A protein and the small-molecule ligand that binds it are described below.
Small molecule (SMILES): C[C@H](NC(=O)C(C)(F)F)[C@H](Oc1ccc(C#N)cc1Br)c1cnc(C2CC2)nc1

Sequence of chain 1.A:
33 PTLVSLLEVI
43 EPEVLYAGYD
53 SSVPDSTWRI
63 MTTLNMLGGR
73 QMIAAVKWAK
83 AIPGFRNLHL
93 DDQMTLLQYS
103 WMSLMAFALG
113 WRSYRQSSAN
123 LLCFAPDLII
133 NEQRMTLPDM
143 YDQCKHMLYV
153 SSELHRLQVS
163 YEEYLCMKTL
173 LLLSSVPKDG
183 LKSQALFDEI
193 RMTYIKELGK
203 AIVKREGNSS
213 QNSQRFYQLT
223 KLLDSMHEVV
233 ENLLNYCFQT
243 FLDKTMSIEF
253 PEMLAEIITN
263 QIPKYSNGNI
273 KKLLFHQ

Binding-site contacts:
Ligand atom C13 contacts residue MET142 of chain 1.A at 3.7 Å (hydrophobic).
Ligand atom C17 contacts residue LEU66 of chain 1.A at 3.1 Å (hydrophobic).
Ligand atom C23 contacts residue ARG114 of chain 1.A at 3.8 Å.
Ligand atom C14 contacts residue MET142 of chain 1.A at 3.8 Å (hydrophobic).
Ligand atom C19 contacts residue PHE126 of chain 1.A at 3.7 Å (hydrophobic).
Ligand atom F31 contacts residue CYS239 of chain 1.A at 3.4 Å.
Ligand atom C29 contacts residue MET63 of chain 1.A at 3.8 Å (hydrophobic).
Ligand atom O27 contacts residue GLN145 of chain 1.A at 2.9 Å (h-bond).
Ligand atom C2 contacts residue ASN67 of chain 1.A at 3.5 Å.
Ligand atom N8 contacts residue MET63 of chain 1.A at 3.6 Å.
Ligand atom F31 contacts residue TYR238 of chain 1.A at 3.7 Å.
Ligand atom C23 contacts residue LEU69 of chain 1.A at 3.8 Å (hydrophobic).
Ligand atom C9 contacts residue LEU66 of chain 1.A at 3.6 Å (hydrophobic).
Ligand atom F30 contacts residue PHE252 of chain 1.A at 3.4 Å.
Ligand atom N24 contacts residue GLN73 of chain 1.A at 2.9 Å (h-bond).
Ligand atom C13 contacts residue CYS146 of chain 1.A at 3.6 Å (hydrophobic).
Ligand atom C7 contacts residue MET63 of chain 1.A at 3.8 Å (hydrophobic).
Ligand atom C12 contacts residue LEU66 of chain 1.A at 3.7 Å (hydrophobic).
Ligand atom C4 contacts residue ASN67 of chain 1.A at 3.5 Å.
Ligand atom C7 contacts residue ASN67 of chain 1.A at 3.5 Å.
Ligand atom C12 contacts residue MET63 of chain 1.A at 3.9 Å (hydrophobic).
Ligand atom F30 contacts residue ASN67 of chain 1.A at 3.3 Å.
Ligand atom C7 contacts residue LEU66 of chain 1.A at 3.5 Å (hydrophobic).
Ligand atom N25 contacts residue ASN67 of chain 1.A at 2.8 Å (h-bond).
Ligand atom N8 contacts residue LEU66 of chain 1.A at 3.5 Å.
Ligand atom C18 contacts residue GLY70 of chain 1.A at 3.7 Å.
Ligand atom C1 contacts residue MET104 of chain 1.A at 3.9 Å (hydrophobic).
Ligand atom N24 contacts residue ARG114 of chain 1.A at 3.0 Å (salt-bridge).
Ligand atom N24 contacts residue PHE126 of chain 1.A at 3.5 Å (h-bond).
Ligand atom C20 contacts residue MET107 of chain 1.A at 3.9 Å (hydrophobic).
Ligand atom BR2 contacts residue MET104 of chain 1.A at 3.4 Å.
Ligand atom N24 contacts residue LEU69 of chain 1.A at 3.4 Å.
Ligand atom C23 contacts residue PHE126 of chain 1.A at 3.8 Å (hydrophobic).
Ligand atom F30 contacts residue THR242 of chain 1.A at 3.9 Å.
Ligand atom C18 contacts residue LEU66 of chain 1.A at 3.2 Å (hydrophobic).
Ligand atom F31 contacts residue THR242 of chain 1.A at 3.4 Å.
Ligand atom C13 contacts residue LEU66 of chain 1.A at 3.7 Å (hydrophobic).
Ligand atom O27 contacts residue CYS239 of chain 1.A at 3.7 Å.
Ligand atom C1 contacts residue ASN67 of chain 1.A at 3.7 Å.
Ligand atom C14 contacts residue GLN145 of chain 1.A at 3.8 Å.